This protein binds this small molecule.
Small molecule (SMILES): CC(=O)N[C@@H]1[C@@H](O)[C@H](O)[C@@H](CO)O[C@H]1O

Sequence of chain 1.A:
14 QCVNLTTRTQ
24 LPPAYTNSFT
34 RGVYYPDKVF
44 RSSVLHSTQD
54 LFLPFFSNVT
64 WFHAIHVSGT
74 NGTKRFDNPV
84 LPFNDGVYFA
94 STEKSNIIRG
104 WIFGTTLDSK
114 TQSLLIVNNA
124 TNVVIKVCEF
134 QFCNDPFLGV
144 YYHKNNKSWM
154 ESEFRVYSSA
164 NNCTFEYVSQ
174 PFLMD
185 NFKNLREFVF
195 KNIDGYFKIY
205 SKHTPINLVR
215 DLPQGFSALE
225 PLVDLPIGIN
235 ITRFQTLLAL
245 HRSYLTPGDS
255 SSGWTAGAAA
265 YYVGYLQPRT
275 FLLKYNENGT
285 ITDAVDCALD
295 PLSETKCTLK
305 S

Binding-site contacts:
Ligand atom O7 contacts residue ASN234 of chain 1.A at 4.4 Å.
Ligand atom C4 contacts residue ASN234 of chain 1.A at 4.3 Å.
Ligand atom C8 contacts residue GLY232 of chain 1.A at 3.2 Å.
Ligand atom C2 contacts residue ASN234 of chain 1.A at 2.5 Å.
Ligand atom C3 contacts residue ASN234 of chain 1.A at 3.8 Å.
Ligand atom C1 contacts residue ASN234 of chain 1.A at 1.4 Å.
Ligand atom C5 contacts residue ASN234 of chain 1.A at 3.7 Å.
Ligand atom N2 contacts residue ASN234 of chain 1.A at 3.0 Å (h-bond).
Ligand atom C7 contacts residue ASN234 of chain 1.A at 4.1 Å.
Ligand atom C7 contacts residue GLY232 of chain 1.A at 4.4 Å.
Ligand atom O5 contacts residue ASN234 of chain 1.A at 2.4 Å (h-bond).